Sequence of chain 1.B:
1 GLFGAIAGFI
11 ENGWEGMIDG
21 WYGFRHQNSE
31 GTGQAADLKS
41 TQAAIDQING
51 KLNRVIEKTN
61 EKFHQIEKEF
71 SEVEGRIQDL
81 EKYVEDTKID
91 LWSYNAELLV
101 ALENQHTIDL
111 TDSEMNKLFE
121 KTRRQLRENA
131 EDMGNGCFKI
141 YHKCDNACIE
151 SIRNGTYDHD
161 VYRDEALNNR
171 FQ

Binding-site contacts:
Ligand atom C1 contacts residue ASN154 of chain 1.B at 1.4 Å.
Ligand atom C2 contacts residue GLU150 of chain 1.B at 4.5 Å.
Ligand atom C7 contacts residue ASN154 of chain 1.B at 3.5 Å.
Ligand atom C3 contacts residue ASN154 of chain 1.B at 3.8 Å.
Ligand atom C7 contacts residue GLU150 of chain 1.B at 3.6 Å.
Ligand atom N2 contacts residue GLU150 of chain 1.B at 3.5 Å (salt-bridge).
Ligand atom O6 contacts residue THR156 of chain 1.B at 3.8 Å.
Ligand atom O5 contacts residue THR156 of chain 1.B at 4.1 Å.
Ligand atom N2 contacts residue ASN154 of chain 1.B at 2.9 Å (h-bond).
Ligand atom O5 contacts residue ASN154 of chain 1.B at 2.4 Å (h-bond).
Ligand atom C5 contacts residue ASN154 of chain 1.B at 3.7 Å.
Ligand atom O7 contacts residue GLU150 of chain 1.B at 3.2 Å (salt-bridge).
Ligand atom O7 contacts residue ASN154 of chain 1.B at 4.4 Å.
Ligand atom C8 contacts residue ASN154 of chain 1.B at 3.8 Å.
Ligand atom C2 contacts residue ASN154 of chain 1.B at 2.4 Å.
Ligand atom C4 contacts residue ASN154 of chain 1.B at 4.2 Å.

A protein and the small-molecule ligand that binds it are described below.
Small molecule (SMILES): CC(=O)N[C@@H]1[C@@H](O)[C@H](O)[C@@H](CO)O[C@H]1O